This small molecule binds to this protein.
Small molecule (SMILES): CC(=O)N[C@@H]1[C@@H](O)[C@H](O)[C@@H](CO)O[C@H]1O

Sequence of chain 1.A:
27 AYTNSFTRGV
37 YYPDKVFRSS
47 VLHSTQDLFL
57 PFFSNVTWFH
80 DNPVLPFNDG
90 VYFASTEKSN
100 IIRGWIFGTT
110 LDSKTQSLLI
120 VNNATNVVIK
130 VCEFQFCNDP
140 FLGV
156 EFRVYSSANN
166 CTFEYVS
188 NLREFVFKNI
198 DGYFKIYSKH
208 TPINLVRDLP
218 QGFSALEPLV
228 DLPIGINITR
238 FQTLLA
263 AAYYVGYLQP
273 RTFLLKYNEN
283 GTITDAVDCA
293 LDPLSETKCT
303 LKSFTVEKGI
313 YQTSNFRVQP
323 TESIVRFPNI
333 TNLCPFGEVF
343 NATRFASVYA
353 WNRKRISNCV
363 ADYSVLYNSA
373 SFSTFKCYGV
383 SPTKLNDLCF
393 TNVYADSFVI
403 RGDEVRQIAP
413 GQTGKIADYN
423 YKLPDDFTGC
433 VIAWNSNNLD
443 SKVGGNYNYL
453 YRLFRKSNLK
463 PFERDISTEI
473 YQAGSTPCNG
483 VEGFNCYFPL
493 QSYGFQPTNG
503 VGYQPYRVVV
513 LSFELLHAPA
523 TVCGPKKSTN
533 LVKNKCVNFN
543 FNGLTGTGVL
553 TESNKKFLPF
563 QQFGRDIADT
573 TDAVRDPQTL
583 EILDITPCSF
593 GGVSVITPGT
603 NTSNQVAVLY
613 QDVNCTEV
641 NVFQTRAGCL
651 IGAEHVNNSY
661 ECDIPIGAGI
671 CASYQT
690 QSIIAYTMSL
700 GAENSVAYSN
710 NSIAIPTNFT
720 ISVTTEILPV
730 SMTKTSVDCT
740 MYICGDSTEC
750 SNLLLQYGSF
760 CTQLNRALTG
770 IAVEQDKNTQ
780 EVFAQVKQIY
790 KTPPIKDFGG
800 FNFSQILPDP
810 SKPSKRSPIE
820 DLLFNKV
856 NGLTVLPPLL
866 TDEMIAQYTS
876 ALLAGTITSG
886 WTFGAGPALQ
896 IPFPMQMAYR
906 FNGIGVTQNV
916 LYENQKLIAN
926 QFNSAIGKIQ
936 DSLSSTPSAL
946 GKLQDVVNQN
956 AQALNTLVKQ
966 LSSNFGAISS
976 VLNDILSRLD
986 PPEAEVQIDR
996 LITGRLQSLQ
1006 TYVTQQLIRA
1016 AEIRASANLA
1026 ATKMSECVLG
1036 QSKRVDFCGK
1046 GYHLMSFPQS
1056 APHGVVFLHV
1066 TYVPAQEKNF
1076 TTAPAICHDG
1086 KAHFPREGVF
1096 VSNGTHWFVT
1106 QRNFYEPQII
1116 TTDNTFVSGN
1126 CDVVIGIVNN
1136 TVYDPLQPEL

Binding-site contacts:
Ligand atom O7 contacts residue ASN122 of chain 1.A at 3.8 Å.
Ligand atom N2 contacts residue ASN125 of chain 1.A at 3.8 Å.
Ligand atom C8 contacts residue ASN125 of chain 1.A at 4.0 Å.
Ligand atom C4 contacts residue ASN122 of chain 1.A at 4.3 Å.
Ligand atom C1 contacts residue ASN125 of chain 1.A at 4.0 Å.
Ligand atom C8 contacts residue THR124 of chain 1.A at 4.2 Å.
Ligand atom O5 contacts residue ASN122 of chain 1.A at 2.3 Å (h-bond).
Ligand atom C1 contacts residue ASN122 of chain 1.A at 1.5 Å.
Ligand atom C8 contacts residue ALA123 of chain 1.A at 3.9 Å (hydrophobic).
Ligand atom C7 contacts residue ASN122 of chain 1.A at 2.9 Å.
Ligand atom N2 contacts residue ASN122 of chain 1.A at 2.1 Å (h-bond).
Ligand atom C2 contacts residue ASN122 of chain 1.A at 2.6 Å.
Ligand atom C7 contacts residue ASN125 of chain 1.A at 4.3 Å.
Ligand atom C5 contacts residue ASN122 of chain 1.A at 3.7 Å.
Ligand atom C8 contacts residue ASN122 of chain 1.A at 3.2 Å.
Ligand atom C3 contacts residue ASN122 of chain 1.A at 3.9 Å.